Binding-site contacts:
Ligand atom C33 contacts residue ASP240 of chain 1.A at 4.0 Å.
Ligand atom O61 contacts residue GLU258 of chain 1.A at 3.1 Å (salt-bridge).
Ligand atom N33 contacts residue TYR302 of chain 1.A at 3.7 Å.
Ligand atom N12 contacts residue SER219 of chain 1.A at 3.4 Å (h-bond).
Ligand atom O43 contacts residue TYR302 of chain 1.A at 3.7 Å.
Ligand atom O11 contacts residue GLU255 of chain 1.A at 3.0 Å (salt-bridge).
Ligand atom C41 contacts residue GLU255 of chain 1.A at 3.7 Å.
Ligand atom C21 contacts residue TRP291 of chain 1.A at 3.8 Å (hydrophobic).
Ligand atom C22 contacts residue SER219 of chain 1.A at 3.9 Å.
Ligand atom C32 contacts residue GLU255 of chain 1.A at 3.4 Å.
Ligand atom N32 contacts residue GLU255 of chain 1.A at 2.7 Å (salt-bridge).
Ligand atom N12 contacts residue ASP217 of chain 1.A at 2.5 Å (salt-bridge).
Ligand atom O23 contacts residue ASP240 of chain 1.A at 4.0 Å.
Ligand atom C51 contacts residue GLU255 of chain 1.A at 3.9 Å.
Ligand atom C11 contacts residue TRP291 of chain 1.A at 3.9 Å (hydrophobic).
Ligand atom C12 contacts residue ASP217 of chain 1.A at 3.1 Å.
Ligand atom C61 contacts residue GLU258 of chain 1.A at 3.8 Å.
Ligand atom N33 contacts residue ASP240 of chain 1.A at 3.9 Å.
Ligand atom C53 contacts residue TRP291 of chain 1.A at 4.0 Å (hydrophobic).
Ligand atom O31 contacts residue TRP291 of chain 1.A at 3.8 Å.
Ligand atom O52 contacts residue TRP291 of chain 1.A at 3.8 Å.
Ligand atom C11 contacts residue GLU255 of chain 1.A at 3.8 Å.
Ligand atom C51 contacts residue GLU258 of chain 1.A at 4.0 Å.
Ligand atom C93 contacts residue ASP240 of chain 1.A at 3.3 Å.
Ligand atom N33 contacts residue ASP53 of chain 1.A at 4.0 Å.
Ligand atom O41 contacts residue GLU255 of chain 1.A at 3.0 Å (salt-bridge).
Ligand atom C93 contacts residue TYR302 of chain 1.A at 3.8 Å (hydrophobic).
Ligand atom O23 contacts residue ASP217 of chain 1.A at 2.9 Å (salt-bridge).
Ligand atom C42 contacts residue GLU255 of chain 1.A at 3.7 Å.
Ligand atom C21 contacts residue GLU255 of chain 1.A at 3.6 Å.
Ligand atom N32 contacts residue GLU259 of chain 1.A at 3.3 Å (salt-bridge).
Ligand atom N21 contacts residue GLU255 of chain 1.A at 3.6 Å.
Ligand atom N32 contacts residue GLU258 of chain 1.A at 3.8 Å.
Ligand atom C31 contacts residue GLU255 of chain 1.A at 3.1 Å.
Ligand atom O51 contacts residue TRP291 of chain 1.A at 3.8 Å.
Ligand atom O31 contacts residue GLU255 of chain 1.A at 3.9 Å.
Ligand atom C93 contacts residue ASP53 of chain 1.A at 3.5 Å.
Ligand atom O62 contacts residue ASP217 of chain 1.A at 3.9 Å.
Ligand atom C71 contacts residue GLU258 of chain 1.A at 3.8 Å.
Ligand atom C83 contacts residue TYR298 of chain 1.A at 3.2 Å (hydrophobic).

This small molecule binds to this protein.
Small molecule (SMILES): CN[C@@H]1[C@@H](O)[C@@H](O[C@@H]2[C@@H](O)[C@H](O[C@H]3O[C@H]([C@@H](C)O)[C@@H](O)[C@H](O)[C@H]3N)[C@@H](N)C[C@H]2N)OC[C@]1(C)O

Sequence of chain 1.A:
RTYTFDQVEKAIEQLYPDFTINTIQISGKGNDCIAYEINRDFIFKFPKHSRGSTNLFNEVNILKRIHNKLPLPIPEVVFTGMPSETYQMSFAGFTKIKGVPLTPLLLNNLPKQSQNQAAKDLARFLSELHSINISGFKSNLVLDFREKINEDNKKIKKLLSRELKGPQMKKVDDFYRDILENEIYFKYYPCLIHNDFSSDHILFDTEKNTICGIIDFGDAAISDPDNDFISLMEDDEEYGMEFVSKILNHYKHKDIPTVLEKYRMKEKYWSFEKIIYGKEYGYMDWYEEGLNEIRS